Sequence of chain 1.H:
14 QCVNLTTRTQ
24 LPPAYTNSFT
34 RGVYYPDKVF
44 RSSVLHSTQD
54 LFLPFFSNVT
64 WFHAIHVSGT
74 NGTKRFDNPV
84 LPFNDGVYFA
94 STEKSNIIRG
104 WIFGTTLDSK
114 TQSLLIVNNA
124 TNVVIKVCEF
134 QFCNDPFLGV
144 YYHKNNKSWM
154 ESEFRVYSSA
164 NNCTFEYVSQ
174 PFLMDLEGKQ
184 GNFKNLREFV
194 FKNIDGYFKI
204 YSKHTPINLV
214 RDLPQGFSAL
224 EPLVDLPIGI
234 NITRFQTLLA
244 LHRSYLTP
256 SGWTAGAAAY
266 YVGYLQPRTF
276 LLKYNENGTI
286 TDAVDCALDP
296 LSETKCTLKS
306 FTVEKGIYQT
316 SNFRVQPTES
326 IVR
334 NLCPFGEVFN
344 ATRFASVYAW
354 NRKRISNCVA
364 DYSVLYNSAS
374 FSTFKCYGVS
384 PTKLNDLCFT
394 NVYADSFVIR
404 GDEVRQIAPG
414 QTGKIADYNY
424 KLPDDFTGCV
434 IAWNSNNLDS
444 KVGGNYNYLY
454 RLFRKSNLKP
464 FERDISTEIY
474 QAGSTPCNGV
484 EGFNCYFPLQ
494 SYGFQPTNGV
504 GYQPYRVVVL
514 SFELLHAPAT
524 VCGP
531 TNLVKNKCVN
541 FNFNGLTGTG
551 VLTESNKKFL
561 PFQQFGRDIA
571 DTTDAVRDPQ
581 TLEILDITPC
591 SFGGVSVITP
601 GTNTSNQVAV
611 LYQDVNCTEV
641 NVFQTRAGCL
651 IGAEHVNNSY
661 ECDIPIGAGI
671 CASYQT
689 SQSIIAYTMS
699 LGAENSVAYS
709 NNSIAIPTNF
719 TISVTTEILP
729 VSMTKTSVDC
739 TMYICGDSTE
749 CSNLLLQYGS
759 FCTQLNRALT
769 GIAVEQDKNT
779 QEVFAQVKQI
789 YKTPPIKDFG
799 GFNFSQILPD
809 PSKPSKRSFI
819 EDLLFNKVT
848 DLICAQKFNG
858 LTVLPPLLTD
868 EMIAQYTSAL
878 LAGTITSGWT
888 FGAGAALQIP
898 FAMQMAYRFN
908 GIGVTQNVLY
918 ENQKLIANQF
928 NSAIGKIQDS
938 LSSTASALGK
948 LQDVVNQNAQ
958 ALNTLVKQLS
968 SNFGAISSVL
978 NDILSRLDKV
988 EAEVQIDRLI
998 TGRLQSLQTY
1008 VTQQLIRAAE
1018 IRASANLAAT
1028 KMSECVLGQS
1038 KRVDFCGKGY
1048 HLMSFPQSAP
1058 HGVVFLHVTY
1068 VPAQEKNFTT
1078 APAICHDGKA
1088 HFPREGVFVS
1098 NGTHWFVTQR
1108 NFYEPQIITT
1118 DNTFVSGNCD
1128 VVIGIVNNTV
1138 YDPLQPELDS

Binding-site contacts:
Ligand atom C2 contacts residue ASN603 of chain 1.H at 2.5 Å.
Ligand atom C3 contacts residue ASN603 of chain 1.H at 3.8 Å.
Ligand atom O7 contacts residue THR604 of chain 1.H at 3.6 Å.
Ligand atom O5 contacts residue ASN603 of chain 1.H at 2.4 Å (h-bond).
Ligand atom C4 contacts residue ASN603 of chain 1.H at 4.3 Å.
Ligand atom C7 contacts residue ASN603 of chain 1.H at 3.6 Å.
Ligand atom C7 contacts residue THR604 of chain 1.H at 4.2 Å.
Ligand atom C5 contacts residue ASN603 of chain 1.H at 3.7 Å.
Ligand atom O7 contacts residue ASN603 of chain 1.H at 4.0 Å.
Ligand atom N2 contacts residue ASN603 of chain 1.H at 2.8 Å (h-bond).
Ligand atom O6 contacts residue ASN603 of chain 1.H at 3.8 Å.
Ligand atom C1 contacts residue ASN603 of chain 1.H at 1.4 Å.
Ligand atom C6 contacts residue ASN603 of chain 1.H at 4.3 Å.

A small-molecule ligand and the protein it binds are described below.
Small molecule (SMILES): CC(=O)N[C@@H]1[C@@H](O)[C@H](O)[C@@H](CO)O[C@H]1O